Binding-site contacts:
Ligand atom C9 contacts residue MET267 of chain 1.A at 3.9 Å (hydrophobic).
Ligand atom O19 contacts residue PHE250 of chain 1.A at 4.1 Å.
Ligand atom C1 contacts residue ILE246 of chain 1.A at 4.0 Å (hydrophobic).
Ligand atom C2 contacts residue ILE246 of chain 1.A at 3.9 Å (hydrophobic).
Ligand atom C15 contacts residue LEU229 of chain 1.A at 3.7 Å (hydrophobic).
Ligand atom C7 contacts residue PHE250 of chain 1.A at 3.7 Å (hydrophobic).
Ligand atom C15 contacts residue VAL232 of chain 1.A at 4.0 Å (hydrophobic).
Ligand atom C6 contacts residue PHE250 of chain 1.A at 4.0 Å (hydrophobic).
Ligand atom O19 contacts residue MET267 of chain 1.A at 3.8 Å.
Ligand atom C14 contacts residue GLN280 of chain 1.A at 3.5 Å.
Ligand atom C1 contacts residue GLN280 of chain 1.A at 3.9 Å.
Ligand atom C11 contacts residue LEU229 of chain 1.A at 4.0 Å (hydrophobic).
Ligand atom C7 contacts residue PHE283 of chain 1.A at 3.7 Å (hydrophobic).
Ligand atom C15 contacts residue TYR78 of chain 1.A at 3.9 Å (hydrophobic).
Ligand atom C10 contacts residue GLN280 of chain 1.A at 3.7 Å.
Ligand atom C10 contacts residue PHE250 of chain 1.A at 4.1 Å (hydrophobic).
Ligand atom N8 contacts residue PHE250 of chain 1.A at 3.7 Å.
Ligand atom C2 contacts residue PHE283 of chain 1.A at 3.6 Å (hydrophobic).
Ligand atom C13 contacts residue ILE246 of chain 1.A at 3.8 Å (hydrophobic).
Ligand atom N3 contacts residue GLN280 of chain 1.A at 3.0 Å (h-bond).
Ligand atom C10 contacts residue PHE283 of chain 1.A at 3.4 Å (hydrophobic).
Ligand atom C18 contacts residue HIS79 of chain 1.A at 3.9 Å.
Ligand atom C9 contacts residue PHE283 of chain 1.A at 3.5 Å (hydrophobic).
Ligand atom C15 contacts residue ILE246 of chain 1.A at 3.8 Å (hydrophobic).
Ligand atom C15 contacts residue SER231 of chain 1.A at 4.0 Å.
Ligand atom N12 contacts residue TYR78 of chain 1.A at 4.2 Å.
Ligand atom C6 contacts residue PHE283 of chain 1.A at 3.4 Å (hydrophobic).
Ligand atom C13 contacts residue LEU229 of chain 1.A at 4.1 Å (hydrophobic).
Ligand atom N12 contacts residue LEU229 of chain 1.A at 3.5 Å.
Ligand atom C5 contacts residue PHE283 of chain 1.A at 3.6 Å (hydrophobic).
Ligand atom C14 contacts residue VAL232 of chain 1.A at 3.5 Å (hydrophobic).
Ligand atom C1 contacts residue PHE283 of chain 1.A at 3.6 Å (hydrophobic).
Ligand atom C14 contacts residue ILE246 of chain 1.A at 3.8 Å (hydrophobic).
Ligand atom N3 contacts residue PHE283 of chain 1.A at 3.6 Å.
Ligand atom C5 contacts residue GLN280 of chain 1.A at 3.8 Å.
Ligand atom N4 contacts residue PHE283 of chain 1.A at 3.5 Å.
Ligand atom N8 contacts residue PHE283 of chain 1.A at 3.4 Å.
Ligand atom C11 contacts residue PHE283 of chain 1.A at 4.0 Å (hydrophobic).
Ligand atom C9 contacts residue PHE250 of chain 1.A at 3.9 Å (hydrophobic).
Ligand atom C10 contacts residue TYR247 of chain 1.A at 4.0 Å (hydrophobic).

The small molecule below binds the protein below.
Small molecule (SMILES): CCCc1nc(C)c2c(C)nc3ccc(OC)nc3n12

Sequence of chain 1.A:
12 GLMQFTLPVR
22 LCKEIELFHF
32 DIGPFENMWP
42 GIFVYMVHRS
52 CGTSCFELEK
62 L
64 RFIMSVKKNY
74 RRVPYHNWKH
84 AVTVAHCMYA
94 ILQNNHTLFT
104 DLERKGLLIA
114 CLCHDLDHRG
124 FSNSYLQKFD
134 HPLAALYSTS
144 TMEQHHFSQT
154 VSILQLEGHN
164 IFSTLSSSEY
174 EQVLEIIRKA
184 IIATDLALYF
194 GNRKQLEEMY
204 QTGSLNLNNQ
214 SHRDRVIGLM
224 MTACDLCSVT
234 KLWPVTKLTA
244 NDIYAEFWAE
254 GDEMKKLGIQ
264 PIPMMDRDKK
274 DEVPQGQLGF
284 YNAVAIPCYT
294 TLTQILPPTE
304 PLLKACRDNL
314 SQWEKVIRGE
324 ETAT